Sequence of chain 57.C:
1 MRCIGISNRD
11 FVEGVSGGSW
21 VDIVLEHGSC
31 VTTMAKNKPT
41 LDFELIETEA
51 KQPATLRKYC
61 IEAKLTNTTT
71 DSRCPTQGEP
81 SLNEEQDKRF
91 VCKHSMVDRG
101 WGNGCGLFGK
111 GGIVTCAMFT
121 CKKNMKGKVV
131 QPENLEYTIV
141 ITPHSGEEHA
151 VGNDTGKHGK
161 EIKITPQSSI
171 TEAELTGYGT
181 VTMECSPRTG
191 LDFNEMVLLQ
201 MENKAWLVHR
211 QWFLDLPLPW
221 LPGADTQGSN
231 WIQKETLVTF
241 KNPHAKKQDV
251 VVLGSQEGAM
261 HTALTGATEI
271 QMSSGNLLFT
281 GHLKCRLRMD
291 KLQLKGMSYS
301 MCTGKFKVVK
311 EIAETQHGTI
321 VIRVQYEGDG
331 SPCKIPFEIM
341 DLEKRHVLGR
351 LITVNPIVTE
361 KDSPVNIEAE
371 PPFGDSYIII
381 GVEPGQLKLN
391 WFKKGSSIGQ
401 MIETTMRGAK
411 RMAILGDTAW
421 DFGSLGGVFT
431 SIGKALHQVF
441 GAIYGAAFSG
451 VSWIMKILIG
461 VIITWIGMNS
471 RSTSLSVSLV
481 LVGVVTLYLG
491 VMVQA

The small molecule below binds the protein below.
Small molecule (SMILES): CC(=O)N[C@@H]1[C@@H](O)[C@H](O)[C@@H](CO)O[C@H]1O

Binding-site contacts:
Ligand atom C3 contacts residue ASN67 of chain 57.C at 3.8 Å.
Ligand atom N2 contacts residue ASN67 of chain 57.C at 2.8 Å (h-bond).
Ligand atom C7 contacts residue PHE90 of chain 57.C at 4.3 Å (hydrophobic).
Ligand atom C8 contacts residue ARG89 of chain 57.C at 4.1 Å.
Ligand atom O5 contacts residue ASN67 of chain 57.C at 2.5 Å (h-bond).
Ligand atom C7 contacts residue ASN67 of chain 57.C at 3.7 Å.
Ligand atom O7 contacts residue ASN67 of chain 57.C at 4.1 Å.
Ligand atom C4 contacts residue ASN67 of chain 57.C at 4.3 Å.
Ligand atom C5 contacts residue ASN67 of chain 57.C at 3.8 Å.
Ligand atom C2 contacts residue ASN67 of chain 57.C at 2.4 Å.
Ligand atom C8 contacts residue PHE90 of chain 57.C at 3.6 Å (hydrophobic).
Ligand atom C1 contacts residue ASN67 of chain 57.C at 1.4 Å.
Ligand atom O6 contacts residue ASN67 of chain 57.C at 3.7 Å.
Ligand atom C8 contacts residue MET118 of chain 57.C at 4.0 Å (hydrophobic).